Binding-site contacts:
Ligand atom C7 contacts residue ASP91 of chain 1.B at 3.9 Å.
Ligand atom C2 contacts residue ASN95 of chain 1.B at 2.5 Å.
Ligand atom O5 contacts residue ASN95 of chain 1.B at 2.4 Å (h-bond).
Ligand atom C5 contacts residue ALA93 of chain 1.B at 4.4 Å (hydrophobic).
Ligand atom C3 contacts residue ASN95 of chain 1.B at 3.9 Å.
Ligand atom C4 contacts residue ASN95 of chain 1.B at 4.3 Å.
Ligand atom C2 contacts residue ASP91 of chain 1.B at 4.1 Å.
Ligand atom N2 contacts residue ASN95 of chain 1.B at 3.0 Å (h-bond).
Ligand atom N2 contacts residue ASP91 of chain 1.B at 3.4 Å (salt-bridge).
Ligand atom C8 contacts residue ASP91 of chain 1.B at 3.9 Å.
Ligand atom C1 contacts residue ALA93 of chain 1.B at 4.4 Å (hydrophobic).
Ligand atom C5 contacts residue ASN95 of chain 1.B at 3.6 Å.
Ligand atom C1 contacts residue ASP91 of chain 1.B at 4.5 Å.
Ligand atom C1 contacts residue ASN95 of chain 1.B at 1.4 Å.
Ligand atom O3 contacts residue ASP91 of chain 1.B at 4.5 Å.
Ligand atom C7 contacts residue ASN95 of chain 1.B at 4.1 Å.
Ligand atom C3 contacts residue ASP91 of chain 1.B at 3.8 Å.

The protein below binds the small molecule below.
Small molecule (SMILES): CC(=O)N[C@@H]1[C@@H](O)[C@H](O)[C@@H](CO)O[C@H]1O

Sequence of chain 1.B:
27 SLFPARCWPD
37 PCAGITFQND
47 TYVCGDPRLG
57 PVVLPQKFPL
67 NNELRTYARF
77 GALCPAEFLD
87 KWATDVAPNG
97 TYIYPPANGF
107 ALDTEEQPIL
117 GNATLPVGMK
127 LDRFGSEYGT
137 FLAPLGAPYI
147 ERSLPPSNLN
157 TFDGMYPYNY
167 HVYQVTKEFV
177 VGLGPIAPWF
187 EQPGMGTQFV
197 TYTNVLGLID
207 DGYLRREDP